Sequence of chain 1.A:
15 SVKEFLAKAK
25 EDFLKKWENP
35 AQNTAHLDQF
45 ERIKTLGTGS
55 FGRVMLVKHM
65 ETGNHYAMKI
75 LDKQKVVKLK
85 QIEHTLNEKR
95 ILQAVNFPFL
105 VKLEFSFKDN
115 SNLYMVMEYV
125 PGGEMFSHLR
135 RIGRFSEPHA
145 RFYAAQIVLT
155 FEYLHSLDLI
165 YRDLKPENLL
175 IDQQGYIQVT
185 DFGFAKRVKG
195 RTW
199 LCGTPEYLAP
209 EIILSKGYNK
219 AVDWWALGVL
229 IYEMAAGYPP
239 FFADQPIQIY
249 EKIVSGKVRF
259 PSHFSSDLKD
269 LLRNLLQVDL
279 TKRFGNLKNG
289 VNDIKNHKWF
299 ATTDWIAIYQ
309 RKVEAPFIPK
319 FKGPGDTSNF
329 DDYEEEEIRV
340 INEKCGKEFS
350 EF

Binding-site contacts:
Ligand atom N8 contacts residue LYS73 of chain 1.A at 3.6 Å (salt-bridge).
Ligand atom N15 contacts residue ALA71 of chain 1.A at 3.6 Å.
Ligand atom C11 contacts residue LEU174 of chain 1.A at 3.6 Å (hydrophobic).
Ligand atom N12 contacts residue ASP185 of chain 1.A at 3.9 Å.
Ligand atom C2 contacts residue LEU174 of chain 1.A at 3.9 Å (hydrophobic).
Ligand atom C16 contacts residue THR184 of chain 1.A at 3.8 Å.
Ligand atom N15 contacts residue GLU122 of chain 1.A at 3.7 Å.
Ligand atom C7 contacts residue ASN172 of chain 1.A at 3.5 Å.
Ligand atom C10 contacts residue THR184 of chain 1.A at 2.9 Å.
Ligand atom C2 contacts residue PHE328 of chain 1.A at 3.7 Å (hydrophobic).
Ligand atom C5 contacts residue ALA71 of chain 1.A at 3.8 Å (hydrophobic).
Ligand atom N15 contacts residue VAL124 of chain 1.A at 2.9 Å (h-bond).
Ligand atom C3 contacts residue ALA71 of chain 1.A at 3.9 Å (hydrophobic).
Ligand atom C4 contacts residue LEU174 of chain 1.A at 3.6 Å (hydrophobic).
Ligand atom C4 contacts residue VAL124 of chain 1.A at 3.8 Å (hydrophobic).
Ligand atom C1 contacts residue VAL124 of chain 1.A at 3.4 Å (hydrophobic).
Ligand atom N8 contacts residue ASP185 of chain 1.A at 3.1 Å (salt-bridge).
Ligand atom C6 contacts residue THR184 of chain 1.A at 3.4 Å.
Ligand atom C1 contacts residue TYR123 of chain 1.A at 3.7 Å (hydrophobic).
Ligand atom C7 contacts residue ASP185 of chain 1.A at 3.9 Å.
Ligand atom C4 contacts residue ALA71 of chain 1.A at 3.2 Å (hydrophobic).
Ligand atom N12 contacts residue LYS73 of chain 1.A at 3.1 Å (salt-bridge).
Ligand atom C2 contacts residue LEU50 of chain 1.A at 3.7 Å (hydrophobic).
Ligand atom C1 contacts residue PHE328 of chain 1.A at 3.5 Å (hydrophobic).
Ligand atom C9 contacts residue THR184 of chain 1.A at 3.2 Å.
Ligand atom N15 contacts residue TYR123 of chain 1.A at 3.8 Å.
Ligand atom C1 contacts residue LEU174 of chain 1.A at 3.9 Å (hydrophobic).
Ligand atom C10 contacts residue VAL58 of chain 1.A at 3.9 Å (hydrophobic).
Ligand atom N15 contacts residue LEU174 of chain 1.A at 3.8 Å.
Ligand atom O14 contacts residue LYS73 of chain 1.A at 3.9 Å.
Ligand atom C11 contacts residue ALA71 of chain 1.A at 3.4 Å (hydrophobic).
Ligand atom C3 contacts residue LEU174 of chain 1.A at 3.8 Å (hydrophobic).
Ligand atom C5 contacts residue THR184 of chain 1.A at 3.7 Å.
Ligand atom C4 contacts residue GLU122 of chain 1.A at 3.3 Å.
Ligand atom O14 contacts residue MET121 of chain 1.A at 3.7 Å.
Ligand atom N12 contacts residue THR184 of chain 1.A at 3.8 Å.
Ligand atom O13 contacts residue THR184 of chain 1.A at 2.8 Å (h-bond).
Ligand atom C3 contacts residue VAL58 of chain 1.A at 3.8 Å (hydrophobic).
Ligand atom C16 contacts residue ASP185 of chain 1.A at 3.8 Å.
Ligand atom O14 contacts residue THR184 of chain 1.A at 3.4 Å (h-bond).

A small-molecule ligand and the protein it binds are described below.
Small molecule (SMILES): Cc1cc(C(=O)OCc2cccnc2)n[nH]1